Sequence of chain 19.A:
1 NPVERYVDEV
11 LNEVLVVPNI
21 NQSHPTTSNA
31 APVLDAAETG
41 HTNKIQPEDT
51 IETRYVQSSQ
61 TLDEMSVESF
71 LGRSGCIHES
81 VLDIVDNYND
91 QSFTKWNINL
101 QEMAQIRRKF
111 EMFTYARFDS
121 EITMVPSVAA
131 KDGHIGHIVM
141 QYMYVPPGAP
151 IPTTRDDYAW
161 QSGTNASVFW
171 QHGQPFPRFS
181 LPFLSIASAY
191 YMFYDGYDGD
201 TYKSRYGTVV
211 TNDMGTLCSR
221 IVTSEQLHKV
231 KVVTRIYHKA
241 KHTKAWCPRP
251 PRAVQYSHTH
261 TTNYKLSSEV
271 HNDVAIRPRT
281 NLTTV

Binding-site contacts:
Ligand atom C4A contacts residue PHE179 of chain 19.A at 3.5 Å (hydrophobic).
Ligand atom N5A contacts residue LEU217 of chain 19.A at 3.7 Å.
Ligand atom C6B contacts residue LEU181 of chain 19.A at 3.5 Å (hydrophobic).
Ligand atom CM6 contacts residue TYR144 of chain 19.A at 3.7 Å (hydrophobic).
Ligand atom CM6 contacts residue LEU184 of chain 19.A at 3.6 Å (hydrophobic).
Ligand atom CM4 contacts residue VAL168 of chain 19.A at 3.9 Å (hydrophobic).
Ligand atom O1 contacts residue LEU100 of chain 19.A at 3.8 Å.
Ligand atom C5B contacts residue TYR144 of chain 19.A at 3.7 Å (hydrophobic).
Ligand atom CM4 contacts residue ALA166 of chain 19.A at 3.1 Å (hydrophobic).
Ligand atom C3C contacts residue LEU181 of chain 19.A at 4.0 Å (hydrophobic).
Ligand atom C1C contacts residue MET214 of chain 19.A at 3.4 Å (hydrophobic).
Ligand atom N1A contacts residue PHE179 of chain 19.A at 3.2 Å.
Ligand atom C4A contacts residue TYR144 of chain 19.A at 3.5 Å (hydrophobic).
Ligand atom O1B contacts residue ILE98 of chain 19.A at 3.1 Å.
Ligand atom N1A contacts residue LEU217 of chain 19.A at 3.4 Å.
Ligand atom N2 contacts residue MET214 of chain 19.A at 3.7 Å.
Ligand atom N2A contacts residue PHE179 of chain 19.A at 3.3 Å.
Ligand atom N3A contacts residue TYR144 of chain 19.A at 3.2 Å.
Ligand atom C3 contacts residue LEU100 of chain 19.A at 3.7 Å (hydrophobic).
Ligand atom N2A contacts residue TYR144 of chain 19.A at 4.0 Å.
Ligand atom CM3 contacts residue TYR190 of chain 19.A at 3.8 Å (hydrophobic).
Ligand atom N3A contacts residue PHE179 of chain 19.A at 3.6 Å.
Ligand atom CM6 contacts residue LEU181 of chain 19.A at 3.8 Å (hydrophobic).
Ligand atom C1B contacts residue ILE98 of chain 19.A at 3.6 Å (hydrophobic).
Ligand atom N1A contacts residue MET124 of chain 19.A at 3.9 Å.
Ligand atom C5 contacts residue LEU100 of chain 19.A at 4.0 Å (hydrophobic).
Ligand atom O1 contacts residue MET214 of chain 19.A at 3.2 Å.
Ligand atom N5A contacts residue PHE179 of chain 19.A at 3.2 Å.
Ligand atom C4 contacts residue LEU100 of chain 19.A at 3.8 Å (hydrophobic).
Ligand atom C5B contacts residue LEU181 of chain 19.A at 3.6 Å (hydrophobic).
Ligand atom CM4 contacts residue TYR144 of chain 19.A at 3.8 Å (hydrophobic).
Ligand atom CM2 contacts residue ILE77 of chain 19.A at 3.9 Å (hydrophobic).
Ligand atom N2 contacts residue LEU100 of chain 19.A at 3.8 Å.
Ligand atom C6B contacts residue ILE98 of chain 19.A at 3.8 Å (hydrophobic).
Ligand atom CM2 contacts residue ILE122 of chain 19.A at 3.9 Å (hydrophobic).
Ligand atom C5 contacts residue MET214 of chain 19.A at 3.7 Å (hydrophobic).
Ligand atom C4 contacts residue TYR190 of chain 19.A at 3.8 Å (hydrophobic).
Ligand atom CM4 contacts residue TYR142 of chain 19.A at 3.9 Å (hydrophobic).
Ligand atom C1B contacts residue LEU181 of chain 19.A at 3.9 Å (hydrophobic).
Ligand atom C4 contacts residue MET214 of chain 19.A at 4.0 Å (hydrophobic).

A protein and the small-molecule ligand that binds it are described below.
Small molecule (SMILES): Cc1cc(CCCOc2c(C)cc(-n3nnc(C)n3)cc2C)on1